Sequence of chain 1.P:
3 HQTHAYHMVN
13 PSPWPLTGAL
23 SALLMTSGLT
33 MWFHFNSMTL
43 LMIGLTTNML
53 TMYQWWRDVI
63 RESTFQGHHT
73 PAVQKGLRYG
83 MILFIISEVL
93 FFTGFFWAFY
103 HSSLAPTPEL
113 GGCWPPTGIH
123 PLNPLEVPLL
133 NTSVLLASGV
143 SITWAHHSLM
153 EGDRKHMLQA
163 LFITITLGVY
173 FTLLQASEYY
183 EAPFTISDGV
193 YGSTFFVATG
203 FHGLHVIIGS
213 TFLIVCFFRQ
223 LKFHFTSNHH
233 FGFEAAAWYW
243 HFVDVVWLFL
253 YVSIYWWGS

Sequence of chain 1.W:
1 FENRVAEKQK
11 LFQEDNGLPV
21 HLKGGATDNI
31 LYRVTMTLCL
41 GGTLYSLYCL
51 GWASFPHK

Binding-site contacts:
Ligand atom O26 contacts residue ARG156 of chain 1.P at 3.9 Å.
Ligand atom C7 contacts residue GLN161 of chain 1.P at 4.1 Å.
Ligand atom C21 contacts residue PHE1 of chain 1.W at 4.5 Å (hydrophobic).
Ligand atom C6 contacts residue PHE164 of chain 1.P at 4.2 Å (hydrophobic).
Ligand atom O25 contacts residue PHE1 of chain 1.W at 3.0 Å (h-bond).
Ligand atom C23 contacts residue ARG156 of chain 1.P at 3.3 Å.
Ligand atom C19 contacts residue PHE164 of chain 1.P at 3.6 Å (hydrophobic).
Ligand atom C18 contacts residue LEU160 of chain 1.P at 3.4 Å (hydrophobic).
Ligand atom O25 contacts residue ARG156 of chain 1.P at 3.2 Å (salt-bridge).
Ligand atom C15 contacts residue LEU160 of chain 1.P at 4.3 Å (hydrophobic).
Ligand atom C16 contacts residue LYS157 of chain 1.P at 4.2 Å.
Ligand atom C24 contacts residue ARG156 of chain 1.P at 3.3 Å.
Ligand atom C6 contacts residue GLN161 of chain 1.P at 4.0 Å.
Ligand atom O26 contacts residue PHE1 of chain 1.W at 3.5 Å (h-bond).
Ligand atom C24 contacts residue PHE1 of chain 1.W at 3.9 Å (hydrophobic).
Ligand atom C18 contacts residue LEU223 of chain 1.P at 3.4 Å (hydrophobic).
Ligand atom C13 contacts residue LEU160 of chain 1.P at 4.5 Å (hydrophobic).
Ligand atom C16 contacts residue LEU160 of chain 1.P at 4.4 Å (hydrophobic).
Ligand atom C19 contacts residue PHE219 of chain 1.P at 3.7 Å (hydrophobic).
Ligand atom C5 contacts residue PHE164 of chain 1.P at 4.0 Å (hydrophobic).
Ligand atom C15 contacts residue LYS157 of chain 1.P at 4.0 Å.
Ligand atom C3 contacts residue PHE164 of chain 1.P at 4.4 Å (hydrophobic).
Ligand atom O7 contacts residue GLN161 of chain 1.P at 4.1 Å.

The protein below binds the small molecule below.
Small molecule (SMILES): C[C@H](CCC(=O)O)[C@H]1CC[C@H]2[C@@H]3[C@H](O)C[C@@H]4C[C@H](O)CC[C@]4(C)[C@H]3C[C@H](O)[C@]12C